Sequence of chain 1.A:
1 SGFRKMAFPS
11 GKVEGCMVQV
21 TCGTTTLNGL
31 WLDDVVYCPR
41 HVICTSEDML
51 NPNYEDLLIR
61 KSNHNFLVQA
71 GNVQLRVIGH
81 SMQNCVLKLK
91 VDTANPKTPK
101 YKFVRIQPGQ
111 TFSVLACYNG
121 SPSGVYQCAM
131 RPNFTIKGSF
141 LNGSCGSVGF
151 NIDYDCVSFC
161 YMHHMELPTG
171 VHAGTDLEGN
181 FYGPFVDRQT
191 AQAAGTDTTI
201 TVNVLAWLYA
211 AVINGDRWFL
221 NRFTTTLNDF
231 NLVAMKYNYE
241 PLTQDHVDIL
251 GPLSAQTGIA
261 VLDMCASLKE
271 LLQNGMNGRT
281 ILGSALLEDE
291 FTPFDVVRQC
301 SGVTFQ

A protein and the small-molecule ligand that binds it are described below.
Small molecule (SMILES): CC(C)(C)NC(=O)N[C@H](C(=O)N1C[C@H]2[C@@H]([C@H]1C(=O)N[C@@H](C[C@@H]1CCNC1=O)[C@H](O)c1nc3ccccc3s1)C2(C)C)C(C)(C)C

Binding-site contacts:
Ligand atom D69 contacts residue SER1 of chain 1.A at 2.9 Å.
Ligand atom D70 contacts residue HIS164 of chain 2.A at 2.2 Å.
Ligand atom N36 contacts residue GLU166 of chain 2.A at 3.0 Å (salt-bridge).
Ligand atom O44 contacts residue MET165 of chain 2.A at 2.8 Å.
Ligand atom N23 contacts residue GLU166 of chain 2.A at 2.7 Å.
Ligand atom C42 contacts residue GLN192 of chain 2.A at 2.8 Å.
Ligand atom D82 contacts residue GLU166 of chain 2.A at 2.0 Å.
Ligand atom C7 contacts residue MET49 of chain 2.A at 3.0 Å (hydrophobic).
Ligand atom C21 contacts residue ASN142 of chain 2.A at 3.0 Å.
Ligand atom O1 contacts residue CYS145 of chain 2.A at 1.9 Å.
Ligand atom D69 contacts residue HIS172 of chain 2.A at 3.0 Å.
Ligand atom D70 contacts residue MET165 of chain 2.A at 2.3 Å.
Ligand atom C8 contacts residue THR25 of chain 2.A at 2.8 Å.
Ligand atom C41 contacts residue GLN192 of chain 2.A at 2.9 Å.
Ligand atom C41 contacts residue PRO168 of chain 2.A at 2.9 Å (hydrophobic).
Ligand atom D83 contacts residue LEU167 of chain 2.A at 2.8 Å.
Ligand atom C2 contacts residue CYS145 of chain 2.A at 1.9 Å (hydrophobic).
Ligand atom O43 contacts residue GLN189 of chain 2.A at 2.2 Å.
Ligand atom C33 contacts residue GLU166 of chain 2.A at 2.9 Å.
Ligand atom D69 contacts residue GLU166 of chain 2.A at 2.1 Å.
Ligand atom N26 contacts residue MET165 of chain 2.A at 3.1 Å.
Ligand atom C24 contacts residue GLU166 of chain 2.A at 2.7 Å.
Ligand atom D83 contacts residue GLU166 of chain 2.A at 2.3 Å.
Ligand atom C18 contacts residue CYS145 of chain 2.A at 2.9 Å (hydrophobic).
Ligand atom D69 contacts residue PHE140 of chain 2.A at 2.8 Å.
Ligand atom S11 contacts residue HIS41 of chain 2.A at 2.4 Å.
Ligand atom C46 contacts residue MET49 of chain 2.A at 3.0 Å (hydrophobic).
Ligand atom C10 contacts residue HIS41 of chain 2.A at 2.9 Å.
Ligand atom O1 contacts residue GLY143 of chain 2.A at 2.8 Å.
Ligand atom C24 contacts residue HIS163 of chain 2.A at 2.8 Å.
Ligand atom C7 contacts residue THR25 of chain 2.A at 3.1 Å.
Ligand atom D70 contacts residue CYS145 of chain 2.A at 3.0 Å.
Ligand atom O25 contacts residue GLU166 of chain 2.A at 2.5 Å.
Ligand atom S11 contacts residue LEU27 of chain 2.A at 3.1 Å.
Ligand atom O44 contacts residue GLU166 of chain 2.A at 2.1 Å.
Ligand atom C3 contacts residue CYS145 of chain 2.A at 2.8 Å (hydrophobic).
Ligand atom N26 contacts residue HIS164 of chain 2.A at 3.1 Å (h-bond).
Ligand atom O25 contacts residue HIS172 of chain 2.A at 2.7 Å.
Ligand atom C9 contacts residue HIS41 of chain 2.A at 2.9 Å.
Ligand atom O25 contacts residue HIS163 of chain 2.A at 1.7 Å.

Sequence of chain 2.A:
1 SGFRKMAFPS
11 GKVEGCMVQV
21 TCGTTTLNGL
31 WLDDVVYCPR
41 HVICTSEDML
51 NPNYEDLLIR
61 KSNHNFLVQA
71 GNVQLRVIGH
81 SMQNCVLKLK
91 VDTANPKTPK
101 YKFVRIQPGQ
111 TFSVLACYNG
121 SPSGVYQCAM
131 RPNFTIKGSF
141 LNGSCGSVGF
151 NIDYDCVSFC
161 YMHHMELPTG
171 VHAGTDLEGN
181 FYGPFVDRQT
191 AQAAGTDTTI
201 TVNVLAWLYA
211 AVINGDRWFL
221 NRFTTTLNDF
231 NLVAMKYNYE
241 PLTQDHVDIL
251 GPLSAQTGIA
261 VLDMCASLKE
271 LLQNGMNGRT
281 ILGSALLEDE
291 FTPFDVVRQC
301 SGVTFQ